Sequence of chain 1.B:
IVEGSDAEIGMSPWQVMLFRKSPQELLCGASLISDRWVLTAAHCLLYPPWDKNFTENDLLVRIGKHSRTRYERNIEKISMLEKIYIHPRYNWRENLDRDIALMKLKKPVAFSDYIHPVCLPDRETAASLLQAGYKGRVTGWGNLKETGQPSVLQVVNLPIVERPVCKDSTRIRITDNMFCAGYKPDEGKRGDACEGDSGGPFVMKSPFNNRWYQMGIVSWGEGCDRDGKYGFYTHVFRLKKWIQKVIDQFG

Binding-site contacts:
Ligand atom C12 contacts residue SER226 of chain 1.B at 3.8 Å.
Ligand atom C20 contacts residue GLY228 of chain 1.B at 3.7 Å.
Ligand atom C18 contacts residue TRP227 of chain 1.B at 3.7 Å (hydrophobic).
Ligand atom C21 contacts residue GLU202 of chain 1.B at 3.3 Å.
Ligand atom N27 contacts residue TRP227 of chain 1.B at 3.8 Å.
Ligand atom C10 contacts residue SER226 of chain 1.B at 3.7 Å.
Ligand atom N26 contacts residue SER226 of chain 1.B at 2.9 Å (h-bond).
Ligand atom O25 contacts residue GOL1 of chain 1.F at 3.8 Å.
Ligand atom N22 contacts residue GLY228 of chain 1.B at 2.8 Å (h-bond).
Ligand atom N26 contacts residue HIS43 of chain 1.B at 3.8 Å.
Ligand atom C15 contacts residue TRP50 of chain 1.B at 3.8 Å (hydrophobic).
Ligand atom C4 contacts residue GLY228 of chain 1.B at 3.7 Å.
Ligand atom C18 contacts residue ALA200 of chain 1.B at 3.4 Å (hydrophobic).
Ligand atom C5 contacts residue ILE179 of chain 1.B at 3.7 Å (hydrophobic).
Ligand atom C20 contacts residue GLU202 of chain 1.B at 3.4 Å.
Ligand atom N26 contacts residue TRP227 of chain 1.B at 3.7 Å.
Ligand atom C6 contacts residue LEU96 of chain 1.B at 3.8 Å (hydrophobic).
Ligand atom N27 contacts residue ALA200 of chain 1.B at 3.6 Å.
Ligand atom C19 contacts residue GLY230 of chain 1.B at 3.2 Å.
Ligand atom C8 contacts residue TYR47 of chain 1.B at 3.6 Å (hydrophobic).
Ligand atom C15 contacts residue TYR47 of chain 1.B at 3.6 Å (hydrophobic).
Ligand atom O24 contacts residue GLY228 of chain 1.B at 3.0 Å (h-bond).
Ligand atom N26 contacts residue SER205 of chain 1.B at 3.4 Å (h-bond).
Ligand atom C17 contacts residue TRP227 of chain 1.B at 3.7 Å (hydrophobic).
Ligand atom C17 contacts residue GLY228 of chain 1.B at 3.8 Å.
Ligand atom C12 contacts residue GOL1 of chain 1.F at 3.5 Å.
Ligand atom C19 contacts residue GLY228 of chain 1.B at 3.5 Å.
Ligand atom C7 contacts residue GLU94 of chain 1.B at 3.5 Å.
Ligand atom O24 contacts residue TRP227 of chain 1.B at 3.2 Å.
Ligand atom C18 contacts residue ASP199 of chain 1.B at 3.5 Å.
Ligand atom C20 contacts residue GLY230 of chain 1.B at 3.5 Å.
Ligand atom C19 contacts residue ALA200 of chain 1.B at 3.7 Å (hydrophobic).
Ligand atom C2 contacts residue GLY228 of chain 1.B at 3.7 Å.
Ligand atom N27 contacts residue GLY228 of chain 1.B at 3.6 Å (h-bond).
Ligand atom C3 contacts residue GLY228 of chain 1.B at 3.6 Å.
Ligand atom C11 contacts residue SER226 of chain 1.B at 3.7 Å.
Ligand atom C12 contacts residue SER205 of chain 1.B at 3.0 Å.
Ligand atom C5 contacts residue TRP227 of chain 1.B at 3.7 Å (hydrophobic).
Ligand atom C16 contacts residue TRP50 of chain 1.B at 3.7 Å (hydrophobic).
Ligand atom C14 contacts residue HIS43 of chain 1.B at 3.5 Å.

The small molecule below binds the protein below.
Small molecule (SMILES): C[n+]1cccc(CNC(=O)[C@@H]2CCCN2C(=O)[C@H](N)Cc2ccccc2)c1